The protein below binds the small molecule below.
Small molecule (SMILES): CC(=O)N[C@H]1[C@H]([C@H](O)[C@H](O)CO)O[C@@](O)(C(=O)O)C[C@@H]1O

Sequence of chain 4.A:
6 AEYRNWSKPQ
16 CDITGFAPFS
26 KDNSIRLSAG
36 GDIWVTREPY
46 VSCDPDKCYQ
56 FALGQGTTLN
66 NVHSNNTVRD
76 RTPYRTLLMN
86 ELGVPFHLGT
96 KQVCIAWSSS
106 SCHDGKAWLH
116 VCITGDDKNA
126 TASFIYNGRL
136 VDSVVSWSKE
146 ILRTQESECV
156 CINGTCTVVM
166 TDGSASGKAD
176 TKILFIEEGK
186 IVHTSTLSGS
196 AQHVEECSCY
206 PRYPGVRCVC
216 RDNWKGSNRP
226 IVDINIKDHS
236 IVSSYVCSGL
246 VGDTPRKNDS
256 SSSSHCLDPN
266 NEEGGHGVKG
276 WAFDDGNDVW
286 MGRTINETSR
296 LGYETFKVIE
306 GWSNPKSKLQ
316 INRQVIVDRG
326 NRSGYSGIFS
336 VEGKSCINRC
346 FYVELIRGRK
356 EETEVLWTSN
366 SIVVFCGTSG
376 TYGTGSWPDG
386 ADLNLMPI

Binding-site contacts:
Ligand atom C9 contacts residue ALA170 of chain 4.A at 3.8 Å (hydrophobic).
Ligand atom C1 contacts residue TYR330 of chain 4.A at 2.9 Å (hydrophobic).
Ligand atom C2 contacts residue TYR330 of chain 4.A at 3.1 Å (hydrophobic).
Ligand atom O6 contacts residue ARG216 of chain 4.A at 3.6 Å.
Ligand atom O8 contacts residue GLU201 of chain 4.A at 3.9 Å.
Ligand atom O10 contacts residue ASP75 of chain 4.A at 3.6 Å.
Ligand atom O1B contacts residue ARG295 of chain 4.A at 2.6 Å (salt-bridge).
Ligand atom O1A contacts residue ARG295 of chain 4.A at 3.2 Å (salt-bridge).
Ligand atom O7 contacts residue ASP75 of chain 4.A at 3.9 Å.
Ligand atom C3 contacts residue ASP75 of chain 4.A at 3.5 Å.
Ligand atom O1B contacts residue HIS271 of chain 4.A at 3.7 Å.
Ligand atom O8 contacts residue ARG216 of chain 4.A at 3.9 Å.
Ligand atom C3 contacts residue GLU43 of chain 4.A at 3.6 Å.
Ligand atom O10 contacts residue ARG76 of chain 4.A at 2.9 Å (salt-bridge).
Ligand atom O8 contacts residue GLU200 of chain 4.A at 2.9 Å (salt-bridge).
Ligand atom C11 contacts residue TRP102 of chain 4.A at 3.9 Å (hydrophobic).
Ligand atom O2 contacts residue ASP75 of chain 4.A at 3.2 Å (salt-bridge).
Ligand atom O1A contacts residue TYR330 of chain 4.A at 3.2 Å (h-bond).
Ligand atom O9 contacts residue GLU200 of chain 4.A at 2.3 Å (salt-bridge).
Ligand atom C1 contacts residue ARG216 of chain 4.A at 3.9 Å.
Ligand atom C11 contacts residue ARG148 of chain 4.A at 3.6 Å.
Ligand atom O4 contacts residue ASP75 of chain 4.A at 3.1 Å.
Ligand atom C3 contacts residue TYR330 of chain 4.A at 3.4 Å (hydrophobic).
Ligand atom C5 contacts residue ASP75 of chain 4.A at 3.8 Å.
Ligand atom C4 contacts residue GLU43 of chain 4.A at 3.7 Å.
Ligand atom C8 contacts residue GLU200 of chain 4.A at 3.8 Å.
Ligand atom C8 contacts residue ARG216 of chain 4.A at 3.8 Å.
Ligand atom C4 contacts residue TYR330 of chain 4.A at 3.6 Å (hydrophobic).
Ligand atom O6 contacts residue TYR330 of chain 4.A at 2.8 Å (h-bond).
Ligand atom O1A contacts residue ARG42 of chain 4.A at 3.0 Å (salt-bridge).
Ligand atom C1 contacts residue ARG295 of chain 4.A at 3.4 Å.
Ligand atom O9 contacts residue ARG148 of chain 4.A at 3.7 Å.
Ligand atom C6 contacts residue GLU201 of chain 4.A at 3.8 Å.
Ligand atom C9 contacts residue GLU200 of chain 4.A at 3.6 Å.
Ligand atom O9 contacts residue ALA170 of chain 4.A at 3.5 Å.
Ligand atom C4 contacts residue ASP75 of chain 4.A at 3.8 Å.
Ligand atom C6 contacts residue TYR330 of chain 4.A at 3.5 Å (hydrophobic).
Ligand atom O1B contacts residue TYR330 of chain 4.A at 3.1 Å (h-bond).
Ligand atom O1B contacts residue ARG216 of chain 4.A at 3.1 Å (salt-bridge).
Ligand atom O4 contacts residue GLU43 of chain 4.A at 3.5 Å (salt-bridge).